Sequence of chain 1.A:
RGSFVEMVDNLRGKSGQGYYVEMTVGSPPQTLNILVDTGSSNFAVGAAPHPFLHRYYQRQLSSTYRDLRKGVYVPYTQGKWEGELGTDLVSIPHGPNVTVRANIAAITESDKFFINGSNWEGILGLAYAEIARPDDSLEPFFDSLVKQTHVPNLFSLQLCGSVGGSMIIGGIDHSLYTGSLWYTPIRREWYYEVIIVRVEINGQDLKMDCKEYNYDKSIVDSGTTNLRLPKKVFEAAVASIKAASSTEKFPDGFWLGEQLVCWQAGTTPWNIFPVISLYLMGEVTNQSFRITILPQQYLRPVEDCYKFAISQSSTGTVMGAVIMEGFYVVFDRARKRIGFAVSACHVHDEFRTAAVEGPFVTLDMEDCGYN

Binding-site contacts:
Ligand atom O15 contacts residue TRP131 of chain 1.A at 3.9 Å.
Ligand atom C5 contacts residue ILE134 of chain 1.A at 3.9 Å (hydrophobic).
Ligand atom C16 contacts residue TRP131 of chain 1.A at 3.7 Å (hydrophobic).
Ligand atom C7 contacts residue ILE134 of chain 1.A at 4.2 Å (hydrophobic).
Ligand atom C7 contacts residue PHE124 of chain 1.A at 4.3 Å (hydrophobic).
Ligand atom C8 contacts residue ASP48 of chain 1.A at 3.5 Å.
Ligand atom N13 contacts residue GLY50 of chain 1.A at 3.8 Å.
Ligand atom C1 contacts residue ASP48 of chain 1.A at 3.6 Å.
Ligand atom C8 contacts residue THR247 of chain 1.A at 4.5 Å.
Ligand atom C5 contacts residue TYR87 of chain 1.A at 3.5 Å (hydrophobic).
Ligand atom C1 contacts residue TYR87 of chain 1.A at 4.4 Å (hydrophobic).
Ligand atom C2 contacts residue ASP48 of chain 1.A at 4.1 Å.
Ligand atom C16 contacts residue ILE126 of chain 1.A at 4.1 Å (hydrophobic).
Ligand atom C8 contacts residue ASP244 of chain 1.A at 3.8 Å.
Ligand atom N13 contacts residue THR247 of chain 1.A at 4.0 Å.
Ligand atom C14 contacts residue LEU46 of chain 1.A at 4.2 Å (hydrophobic).
Ligand atom C16 contacts residue LEU46 of chain 1.A at 4.3 Å (hydrophobic).
Ligand atom O15 contacts residue LEU46 of chain 1.A at 4.3 Å.
Ligand atom C10 contacts residue LEU46 of chain 1.A at 3.8 Å (hydrophobic).
Ligand atom C6 contacts residue ILE134 of chain 1.A at 4.2 Å (hydrophobic).
Ligand atom N13 contacts residue ASP48 of chain 1.A at 2.8 Å (salt-bridge).
Ligand atom C6 contacts residue GLY246 of chain 1.A at 3.8 Å.
Ligand atom C8 contacts residue GLY50 of chain 1.A at 4.3 Å.
Ligand atom C6 contacts residue ASP48 of chain 1.A at 4.0 Å.
Ligand atom N13 contacts residue ASP244 of chain 1.A at 2.8 Å (salt-bridge).
Ligand atom N13 contacts residue GLY246 of chain 1.A at 3.8 Å.
Ligand atom C11 contacts residue PHE124 of chain 1.A at 4.0 Å (hydrophobic).
Ligand atom N3 contacts residue SER51 of chain 1.A at 4.3 Å.
Ligand atom C5 contacts residue ASP48 of chain 1.A at 3.5 Å.
Ligand atom C4 contacts residue TYR87 of chain 1.A at 3.8 Å (hydrophobic).
Ligand atom C5 contacts residue SER51 of chain 1.A at 3.8 Å.
Ligand atom C7 contacts residue TYR87 of chain 1.A at 3.8 Å (hydrophobic).
Ligand atom C6 contacts residue LEU46 of chain 1.A at 4.4 Å (hydrophobic).
Ligand atom N3 contacts residue GLY50 of chain 1.A at 4.2 Å.
Ligand atom C2 contacts residue ILE134 of chain 1.A at 4.1 Å (hydrophobic).
Ligand atom S12 contacts residue THR247 of chain 1.A at 3.9 Å.
Ligand atom C10 contacts residue GLY246 of chain 1.A at 3.7 Å.
Ligand atom N3 contacts residue ASP48 of chain 1.A at 2.8 Å (salt-bridge).
Ligand atom S12 contacts residue ASP244 of chain 1.A at 4.0 Å.
Ligand atom O15 contacts residue PHE124 of chain 1.A at 4.4 Å.

The small molecule below binds the protein below.
Small molecule (SMILES): COc1ccc([C@]2(C)CCSC(N)=N2)cc1